Binding-site contacts:
Ligand atom CZ contacts residue TRP187 of chain 1.F at 4.1 Å (hydrophobic).
Ligand atom CD1 contacts residue LEU104 of chain 1.F at 3.7 Å (hydrophobic).
Ligand atom CD2 contacts residue ARG293 of chain 1.F at 3.8 Å.
Ligand atom OB contacts residue ASP320 of chain 1.F at 3.5 Å (salt-bridge).
Ligand atom OB contacts residue LEU104 of chain 1.F at 3.8 Å.
Ligand atom OH contacts residue TRP187 of chain 1.F at 3.9 Å.
Ligand atom NE1 contacts residue ARG293 of chain 1.F at 4.4 Å.
Ligand atom OH contacts residue HIS189 of chain 1.F at 3.0 Å (h-bond).
Ligand atom CG contacts residue ASP320 of chain 1.F at 4.0 Å.
Ligand atom CZ contacts residue GLU177 of chain 1.F at 3.3 Å.
Ligand atom CG contacts residue LEU104 of chain 1.F at 3.5 Å (hydrophobic).
Ligand atom CD1 contacts residue ASP320 of chain 1.F at 4.4 Å.
Ligand atom CD2 contacts residue MET288 of chain 1.F at 4.0 Å (hydrophobic).
Ligand atom CG contacts residue ARG293 of chain 1.F at 3.9 Å.
Ligand atom OB contacts residue HIS105 of chain 1.F at 3.2 Å (h-bond).
Ligand atom CD1 contacts residue GLU177 of chain 1.F at 4.0 Å.
Ligand atom OB contacts residue ARG293 of chain 1.F at 4.2 Å.
Ligand atom OH contacts residue GLU177 of chain 1.F at 2.2 Å (salt-bridge).
Ligand atom NE1 contacts residue PHE194 of chain 1.F at 3.9 Å.
Ligand atom CG contacts residue HIS105 of chain 1.F at 4.0 Å.
Ligand atom CZ contacts residue PHE194 of chain 1.F at 4.0 Å (hydrophobic).
Ligand atom CE2 contacts residue MET288 of chain 1.F at 4.0 Å (hydrophobic).
Ligand atom CE2 contacts residue LEU104 of chain 1.F at 4.2 Å (hydrophobic).
Ligand atom CD2 contacts residue MET290 of chain 1.F at 4.5 Å (hydrophobic).
Ligand atom OH contacts residue PHE194 of chain 1.F at 3.6 Å.
Ligand atom OB contacts residue HIS318 of chain 1.F at 3.9 Å.
Ligand atom CE2 contacts residue MET290 of chain 1.F at 3.6 Å (hydrophobic).
Ligand atom CE2 contacts residue HIS189 of chain 1.F at 3.4 Å.
Ligand atom CZ contacts residue ARG293 of chain 1.F at 4.3 Å.
Ligand atom NE1 contacts residue GLU177 of chain 1.F at 3.0 Å (salt-bridge).
Ligand atom CZ contacts residue LEU104 of chain 1.F at 4.4 Å (hydrophobic).
Ligand atom CE2 contacts residue ARG293 of chain 1.F at 4.1 Å.
Ligand atom NE1 contacts residue TRP187 of chain 1.F at 4.4 Å.
Ligand atom CD2 contacts residue LEU104 of chain 1.F at 3.8 Å (hydrophobic).
Ligand atom CD1 contacts residue HIS105 of chain 1.F at 4.4 Å.
Ligand atom OH contacts residue MET290 of chain 1.F at 3.1 Å.
Ligand atom CZ contacts residue MET290 of chain 1.F at 3.7 Å (hydrophobic).
Ligand atom NE1 contacts residue LEU104 of chain 1.F at 4.2 Å.
Ligand atom CZ contacts residue HIS189 of chain 1.F at 3.7 Å.
Ligand atom CD1 contacts residue ARG293 of chain 1.F at 4.4 Å.

A protein and the small-molecule ligand that binds it are described below.
Small molecule (SMILES): O=c1ccc(O)c[nH]1

Sequence of chain 1.F:
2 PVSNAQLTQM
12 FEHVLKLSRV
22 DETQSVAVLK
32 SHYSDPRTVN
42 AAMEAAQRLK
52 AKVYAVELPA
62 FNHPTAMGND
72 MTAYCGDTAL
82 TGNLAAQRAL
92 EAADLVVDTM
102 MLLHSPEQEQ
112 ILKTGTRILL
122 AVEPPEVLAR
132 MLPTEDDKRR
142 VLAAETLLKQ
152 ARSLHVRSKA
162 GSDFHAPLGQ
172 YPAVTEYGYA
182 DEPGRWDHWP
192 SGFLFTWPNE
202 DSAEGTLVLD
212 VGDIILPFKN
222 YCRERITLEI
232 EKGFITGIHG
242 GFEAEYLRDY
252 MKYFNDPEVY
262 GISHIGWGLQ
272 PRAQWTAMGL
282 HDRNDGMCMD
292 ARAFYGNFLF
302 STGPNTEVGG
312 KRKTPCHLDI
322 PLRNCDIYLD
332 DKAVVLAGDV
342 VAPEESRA